Binding-site contacts:
Ligand atom C5 contacts residue ARG205 of chain 4.A at 3.9 Å.
Ligand atom N2 contacts residue PHE539 of chain 4.A at 4.4 Å.
Ligand atom C7 contacts residue PHE539 of chain 4.A at 4.2 Å (hydrophobic).
Ligand atom N2 contacts residue ARG205 of chain 4.A at 4.3 Å.
Ligand atom N2 contacts residue ASN541 of chain 4.A at 2.9 Å (h-bond).
Ligand atom O3 contacts residue ARG205 of chain 4.A at 4.4 Å.
Ligand atom O6 contacts residue ASN207 of chain 4.A at 4.0 Å.
Ligand atom C5 contacts residue ASN541 of chain 4.A at 3.6 Å.
Ligand atom C7 contacts residue ASN541 of chain 4.A at 3.8 Å.
Ligand atom O5 contacts residue ASN541 of chain 4.A at 2.3 Å (h-bond).
Ligand atom O4 contacts residue ARG205 of chain 4.A at 3.4 Å.
Ligand atom C1 contacts residue ASN207 of chain 4.A at 3.9 Å.
Ligand atom C5 contacts residue ASN207 of chain 4.A at 3.5 Å.
Ligand atom C3 contacts residue ASN541 of chain 4.A at 3.7 Å.
Ligand atom C4 contacts residue ASN541 of chain 4.A at 4.2 Å.
Ligand atom C1 contacts residue ARG205 of chain 4.A at 3.4 Å.
Ligand atom C8 contacts residue PHE539 of chain 4.A at 3.6 Å (hydrophobic).
Ligand atom C1 contacts residue ASN541 of chain 4.A at 1.4 Å.
Ligand atom C2 contacts residue ASP545 of chain 4.A at 4.5 Å.
Ligand atom C6 contacts residue ASN207 of chain 4.A at 3.2 Å.
Ligand atom O5 contacts residue ARG205 of chain 4.A at 4.1 Å.
Ligand atom C7 contacts residue ASP545 of chain 4.A at 3.9 Å.
Ligand atom C2 contacts residue ASN541 of chain 4.A at 2.5 Å.
Ligand atom C2 contacts residue ARG205 of chain 4.A at 4.0 Å.
Ligand atom O5 contacts residue ASN207 of chain 4.A at 2.9 Å (h-bond).
Ligand atom C4 contacts residue ARG205 of chain 4.A at 4.0 Å.
Ligand atom O7 contacts residue ASP545 of chain 4.A at 2.9 Å (salt-bridge).
Ligand atom O7 contacts residue ASN541 of chain 4.A at 4.3 Å.
Ligand atom C3 contacts residue ARG205 of chain 4.A at 3.7 Å.

Sequence of chain 4.A:
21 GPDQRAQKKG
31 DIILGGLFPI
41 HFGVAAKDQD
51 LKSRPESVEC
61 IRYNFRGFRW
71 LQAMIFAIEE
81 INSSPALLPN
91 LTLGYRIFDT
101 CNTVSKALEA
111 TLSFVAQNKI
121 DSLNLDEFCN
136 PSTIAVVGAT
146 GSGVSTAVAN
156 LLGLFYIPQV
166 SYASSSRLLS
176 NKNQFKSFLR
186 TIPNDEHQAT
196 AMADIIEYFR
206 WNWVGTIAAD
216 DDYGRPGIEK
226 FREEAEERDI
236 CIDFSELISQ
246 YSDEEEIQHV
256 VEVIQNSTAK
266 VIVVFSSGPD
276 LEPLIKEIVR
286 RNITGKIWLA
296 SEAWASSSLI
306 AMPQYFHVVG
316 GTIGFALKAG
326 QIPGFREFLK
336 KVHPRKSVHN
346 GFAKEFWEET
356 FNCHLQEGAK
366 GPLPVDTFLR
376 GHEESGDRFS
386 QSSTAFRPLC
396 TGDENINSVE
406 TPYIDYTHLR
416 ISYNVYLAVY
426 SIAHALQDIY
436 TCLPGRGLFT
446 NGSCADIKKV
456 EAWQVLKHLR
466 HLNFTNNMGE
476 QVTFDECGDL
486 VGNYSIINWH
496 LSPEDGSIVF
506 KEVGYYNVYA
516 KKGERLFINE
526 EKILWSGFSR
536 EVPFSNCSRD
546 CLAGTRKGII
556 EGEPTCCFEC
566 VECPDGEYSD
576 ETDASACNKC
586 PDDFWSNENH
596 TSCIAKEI

A protein and the small-molecule ligand that binds it are described below.
Small molecule (SMILES): CC(=O)N[C@@H]1[C@@H](O)[C@H](O)[C@@H](CO)O[C@H]1O